Sequence of chain 1.D:
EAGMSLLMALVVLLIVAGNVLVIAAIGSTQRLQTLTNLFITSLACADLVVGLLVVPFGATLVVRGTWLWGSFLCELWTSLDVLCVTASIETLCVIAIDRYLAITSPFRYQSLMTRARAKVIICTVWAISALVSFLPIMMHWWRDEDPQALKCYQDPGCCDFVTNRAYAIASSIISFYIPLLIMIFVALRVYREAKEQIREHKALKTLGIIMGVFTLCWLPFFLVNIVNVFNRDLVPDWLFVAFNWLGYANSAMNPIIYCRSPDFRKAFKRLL

Binding-site contacts:
Ligand atom C9 contacts residue ASP91 of chain 1.D at 3.2 Å.
Ligand atom C6 contacts residue SER185 of chain 1.D at 3.7 Å.
Ligand atom N3 contacts residue ASN250 of chain 1.D at 3.4 Å (h-bond).
Ligand atom C10 contacts residue ASP91 of chain 1.D at 3.2 Å.
Ligand atom O1 contacts residue PHE246 of chain 1.D at 3.5 Å.
Ligand atom C3 contacts residue PHE247 of chain 1.D at 4.0 Å (hydrophobic).
Ligand atom C16 contacts residue SER181 of chain 1.D at 3.7 Å.
Ligand atom C5 contacts residue VAL95 of chain 1.D at 3.9 Å (hydrophobic).
Ligand atom C15 contacts residue PHE171 of chain 1.D at 3.8 Å (hydrophobic).
Ligand atom C6 contacts residue PHE247 of chain 1.D at 3.9 Å (hydrophobic).
Ligand atom O2 contacts residue TYR273 of chain 1.D at 3.9 Å.
Ligand atom N3 contacts residue ALA178 of chain 1.D at 3.7 Å.
Ligand atom O2 contacts residue ASP91 of chain 1.D at 2.5 Å (salt-bridge).
Ligand atom C14 contacts residue TRP87 of chain 1.D at 3.6 Å (hydrophobic).
Ligand atom C13 contacts residue ASP91 of chain 1.D at 3.7 Å.
Ligand atom C12 contacts residue ASP91 of chain 1.D at 3.8 Å.
Ligand atom C6 contacts residue VAL92 of chain 1.D at 3.7 Å (hydrophobic).
Ligand atom C7 contacts residue SER185 of chain 1.D at 3.6 Å.
Ligand atom C5 contacts residue PHE247 of chain 1.D at 3.6 Å (hydrophobic).
Ligand atom C7 contacts residue SER181 of chain 1.D at 3.9 Å.
Ligand atom C11 contacts residue ASP91 of chain 1.D at 3.3 Å.
Ligand atom C10 contacts residue ASN269 of chain 1.D at 3.8 Å.
Ligand atom C8 contacts residue SER181 of chain 1.D at 3.7 Å.
Ligand atom O2 contacts residue TRP243 of chain 1.D at 3.6 Å.
Ligand atom C10 contacts residue PHE246 of chain 1.D at 3.6 Å (hydrophobic).
Ligand atom C4 contacts residue PHE247 of chain 1.D at 3.9 Å (hydrophobic).
Ligand atom N1 contacts residue SER181 of chain 1.D at 2.7 Å (h-bond).
Ligand atom N3 contacts residue THR173 of chain 1.D at 3.9 Å.
Ligand atom N2 contacts residue ASN269 of chain 1.D at 2.8 Å (h-bond).
Ligand atom C16 contacts residue PHE171 of chain 1.D at 4.0 Å (hydrophobic).
Ligand atom N2 contacts residue ASP91 of chain 1.D at 3.1 Å (salt-bridge).
Ligand atom C1 contacts residue SER181 of chain 1.D at 3.6 Å.
Ligand atom O2 contacts residue ASN269 of chain 1.D at 3.1 Å (h-bond).
Ligand atom C7 contacts residue VAL92 of chain 1.D at 3.8 Å (hydrophobic).
Ligand atom C14 contacts residue ASN269 of chain 1.D at 3.6 Å.
Ligand atom C15 contacts residue ASN269 of chain 1.D at 4.0 Å.
Ligand atom N2 contacts residue TYR273 of chain 1.D at 3.9 Å.
Ligand atom C12 contacts residue ASN269 of chain 1.D at 3.6 Å.
Ligand atom C16 contacts residue ASN250 of chain 1.D at 3.5 Å.
Ligand atom C11 contacts residue ASN269 of chain 1.D at 3.9 Å.

The small molecule below binds the protein below.
Small molecule (SMILES): CC(C)(C)NC[C@H](O)COc1cccc2c1CC(C#N)=N2